The protein below binds the small molecule below.
Small molecule (SMILES): CCCCCCCO[C@@H]1C[C@@H](O)[C@H](O)[C@@H](CO)O1

Sequence of chain 1.B:
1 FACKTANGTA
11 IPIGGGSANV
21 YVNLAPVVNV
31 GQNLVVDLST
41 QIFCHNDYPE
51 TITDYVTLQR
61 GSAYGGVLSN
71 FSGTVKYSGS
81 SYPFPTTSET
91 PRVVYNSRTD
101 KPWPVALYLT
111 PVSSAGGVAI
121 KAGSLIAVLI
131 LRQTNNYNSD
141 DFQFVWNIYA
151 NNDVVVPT

Binding-site contacts:
Ligand atom C6 contacts residue ASP47 of chain 1.B at 3.6 Å.
Ligand atom CAQ contacts residue TYR48 of chain 1.B at 4.0 Å (hydrophobic).
Ligand atom C3 contacts residue ASP140 of chain 1.B at 3.2 Å.
Ligand atom C4 contacts residue ASN135 of chain 1.B at 4.0 Å.
Ligand atom CAN contacts residue TYR48 of chain 1.B at 3.7 Å (hydrophobic).
Ligand atom C6 contacts residue ASN46 of chain 1.B at 3.2 Å.
Ligand atom C2 contacts residue ASP140 of chain 1.B at 3.7 Å.
Ligand atom O3 contacts residue GLN133 of chain 1.B at 3.0 Å (h-bond).
Ligand atom O5 contacts residue ASP47 of chain 1.B at 3.9 Å.
Ligand atom C5 contacts residue ASP54 of chain 1.B at 4.1 Å.
Ligand atom C3 contacts residue ASN135 of chain 1.B at 3.9 Å.
Ligand atom C3 contacts residue GLN133 of chain 1.B at 3.9 Å.
Ligand atom CAO contacts residue TYR48 of chain 1.B at 3.9 Å (hydrophobic).
Ligand atom O6 contacts residue ASP54 of chain 1.B at 2.5 Å (salt-bridge).
Ligand atom C4 contacts residue PHE1 of chain 1.B at 3.7 Å (hydrophobic).
Ligand atom C1 contacts residue ILE13 of chain 1.B at 4.0 Å (hydrophobic).
Ligand atom C2 contacts residue ILE13 of chain 1.B at 3.8 Å (hydrophobic).
Ligand atom O3 contacts residue ASN135 of chain 1.B at 3.5 Å (h-bond).
Ligand atom O4 contacts residue ASP54 of chain 1.B at 2.5 Å (salt-bridge).
Ligand atom C6 contacts residue PHE1 of chain 1.B at 3.6 Å (hydrophobic).
Ligand atom O6 contacts residue ASN46 of chain 1.B at 3.1 Å (h-bond).
Ligand atom C1 contacts residue PHE1 of chain 1.B at 3.6 Å (hydrophobic).
Ligand atom O3 contacts residue PHE142 of chain 1.B at 3.6 Å.
Ligand atom C4 contacts residue GLN133 of chain 1.B at 3.6 Å.
Ligand atom C2 contacts residue PHE1 of chain 1.B at 3.9 Å (hydrophobic).
Ligand atom O4 contacts residue ILE52 of chain 1.B at 3.4 Å.
Ligand atom O6 contacts residue ASP47 of chain 1.B at 2.9 Å (salt-bridge).
Ligand atom O3 contacts residue ASP140 of chain 1.B at 2.7 Å (salt-bridge).
Ligand atom C4 contacts residue ASP54 of chain 1.B at 3.3 Å.
Ligand atom C6 contacts residue ASP54 of chain 1.B at 3.3 Å.
Ligand atom O4 contacts residue GLN133 of chain 1.B at 3.5 Å (h-bond).
Ligand atom CAP contacts residue TYR48 of chain 1.B at 3.5 Å (hydrophobic).
Ligand atom C6 contacts residue TYR48 of chain 1.B at 3.7 Å (hydrophobic).
Ligand atom CAR contacts residue TYR48 of chain 1.B at 3.7 Å (hydrophobic).
Ligand atom O6 contacts residue PHE1 of chain 1.B at 2.6 Å (h-bond).
Ligand atom C5 contacts residue ILE52 of chain 1.B at 4.1 Å (hydrophobic).
Ligand atom O5 contacts residue PHE1 of chain 1.B at 2.8 Å (h-bond).
Ligand atom O4 contacts residue ASN135 of chain 1.B at 3.0 Å (h-bond).
Ligand atom O6 contacts residue TYR48 of chain 1.B at 4.0 Å.
Ligand atom C5 contacts residue PHE1 of chain 1.B at 3.5 Å (hydrophobic).